This small molecule binds to this protein.
Small molecule (SMILES): CC1(C)CN(C(N)=O)c2ccccc2N1Cc1ccccc1

Binding-site contacts:
Ligand atom C17 contacts residue LEU301 of chain 1.B at 3.5 Å (hydrophobic).
Ligand atom C20 contacts residue MET224 of chain 1.B at 3.4 Å (hydrophobic).
Ligand atom C4 contacts residue TRP356 of chain 1.B at 3.4 Å (hydrophobic).
Ligand atom C3 contacts residue PHE305 of chain 1.B at 3.6 Å (hydrophobic).
Ligand atom C21 contacts residue SER313 of chain 1.B at 3.2 Å.
Ligand atom C17 contacts residue SER313 of chain 1.B at 4.0 Å.
Ligand atom C18 contacts residue ILE304 of chain 1.B at 3.8 Å (hydrophobic).
Ligand atom C2 contacts residue PHE305 of chain 1.B at 3.8 Å (hydrophobic).
Ligand atom C4 contacts residue PHE305 of chain 1.B at 3.6 Å (hydrophobic).
Ligand atom C2 contacts residue TRP356 of chain 1.B at 3.6 Å (hydrophobic).
Ligand atom C4 contacts residue LEU353 of chain 1.B at 3.7 Å (hydrophobic).
Ligand atom C19 contacts residue SER313 of chain 1.B at 3.6 Å.
Ligand atom C1 contacts residue PHE305 of chain 1.B at 3.7 Å (hydrophobic).
Ligand atom C12 contacts residue LEU301 of chain 1.B at 3.9 Å (hydrophobic).
Ligand atom C6 contacts residue PHE305 of chain 1.B at 3.6 Å (hydrophobic).
Ligand atom N10 contacts residue PHE317 of chain 1.B at 3.9 Å.
Ligand atom N22 contacts residue LEU353 of chain 1.B at 3.6 Å.
Ligand atom C5 contacts residue PHE317 of chain 1.B at 3.9 Å (hydrophobic).
Ligand atom N22 contacts residue LEU340 of chain 1.B at 3.9 Å.
Ligand atom C18 contacts residue SER313 of chain 1.B at 3.8 Å.
Ligand atom C19 contacts residue MET224 of chain 1.B at 4.0 Å (hydrophobic).
Ligand atom C18 contacts residue LEU301 of chain 1.B at 3.5 Å (hydrophobic).
Ligand atom C20 contacts residue SER313 of chain 1.B at 2.9 Å.
Ligand atom C15 contacts residue LEU301 of chain 1.B at 3.7 Å (hydrophobic).
Ligand atom C9 contacts residue PHE317 of chain 1.B at 3.7 Å (hydrophobic).
Ligand atom C9 contacts residue SER221 of chain 1.B at 4.0 Å.
Ligand atom C12 contacts residue MET224 of chain 1.B at 3.7 Å (hydrophobic).
Ligand atom C11 contacts residue TYR343 of chain 1.B at 3.4 Å (hydrophobic).
Ligand atom C13 contacts residue LEU340 of chain 1.B at 3.9 Å (hydrophobic).
Ligand atom O14 contacts residue SER341 of chain 1.B at 2.9 Å (h-bond).
Ligand atom O14 contacts residue LEU340 of chain 1.B at 3.9 Å.
Ligand atom N22 contacts residue SER341 of chain 1.B at 3.0 Å (h-bond).
Ligand atom C21 contacts residue PHE317 of chain 1.B at 4.0 Å (hydrophobic).
Ligand atom C5 contacts residue PHE305 of chain 1.B at 3.8 Å (hydrophobic).
Ligand atom C1 contacts residue LEU353 of chain 1.B at 3.3 Å (hydrophobic).
Ligand atom C11 contacts residue LEU301 of chain 1.B at 3.8 Å (hydrophobic).
Ligand atom C1 contacts residue PHE317 of chain 1.B at 4.0 Å (hydrophobic).
Ligand atom C17 contacts residue ILE304 of chain 1.B at 3.3 Å (hydrophobic).
Ligand atom C13 contacts residue SER341 of chain 1.B at 3.5 Å.
Ligand atom C21 contacts residue MET224 of chain 1.B at 3.8 Å (hydrophobic).

Sequence of chain 1.B:
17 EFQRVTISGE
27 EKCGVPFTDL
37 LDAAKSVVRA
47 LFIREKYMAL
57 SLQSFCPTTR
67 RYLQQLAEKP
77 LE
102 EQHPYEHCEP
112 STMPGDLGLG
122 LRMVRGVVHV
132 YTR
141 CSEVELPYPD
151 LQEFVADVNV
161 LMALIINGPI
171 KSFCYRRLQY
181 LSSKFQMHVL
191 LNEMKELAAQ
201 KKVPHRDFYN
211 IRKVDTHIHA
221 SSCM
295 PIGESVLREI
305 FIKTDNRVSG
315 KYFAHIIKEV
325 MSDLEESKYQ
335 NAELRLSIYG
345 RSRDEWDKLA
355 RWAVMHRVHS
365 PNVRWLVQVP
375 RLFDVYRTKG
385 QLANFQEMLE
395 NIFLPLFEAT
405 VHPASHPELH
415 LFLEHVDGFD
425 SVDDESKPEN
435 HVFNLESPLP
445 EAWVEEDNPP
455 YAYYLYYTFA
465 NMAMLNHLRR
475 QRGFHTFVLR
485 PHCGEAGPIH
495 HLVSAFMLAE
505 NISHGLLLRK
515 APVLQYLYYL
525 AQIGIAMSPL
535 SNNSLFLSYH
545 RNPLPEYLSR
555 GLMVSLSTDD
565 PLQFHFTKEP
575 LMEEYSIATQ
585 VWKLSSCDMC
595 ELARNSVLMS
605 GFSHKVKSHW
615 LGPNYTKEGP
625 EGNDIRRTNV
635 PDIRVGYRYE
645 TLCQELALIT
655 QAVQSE